Sequence of chain 1.B:
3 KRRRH

The small molecule below binds the protein below.
Small molecule (SMILES): NC1CCC(Nc2nc(Nc3cccc(C(F)(F)F)c3)c3c(=O)[nH]ccc3n2)CC1

Binding-site contacts:
Ligand atom CAG contacts residue GLU121 of chain 1.A at 3.6 Å.
Ligand atom CAG contacts residue ALA65 of chain 1.A at 3.6 Å (hydrophobic).
Ligand atom CAY contacts residue ALA65 of chain 1.A at 3.6 Å (hydrophobic).
Ligand atom FAD contacts residue ASP128 of chain 1.A at 3.0 Å.
Ligand atom CAN contacts residue GLY45 of chain 1.A at 3.8 Å.
Ligand atom C6 contacts residue LEU174 of chain 1.A at 3.9 Å (hydrophobic).
Ligand atom CAK contacts residue VAL126 of chain 1.A at 3.9 Å (hydrophobic).
Ligand atom OAB contacts residue PRO123 of chain 1.A at 3.6 Å.
Ligand atom C5 contacts residue LEU174 of chain 1.A at 3.5 Å (hydrophobic).
Ligand atom OAB contacts residue GLU121 of chain 1.A at 3.9 Å.
Ligand atom CBB contacts residue ARG6 of chain 1.B at 3.9 Å.
Ligand atom CAF contacts residue LEU44 of chain 1.A at 3.9 Å (hydrophobic).
Ligand atom CAH contacts residue LEU44 of chain 1.A at 3.7 Å (hydrophobic).
Ligand atom FAD contacts residue GLN127 of chain 1.A at 3.8 Å.
Ligand atom CAF contacts residue VAL126 of chain 1.A at 3.5 Å (hydrophobic).
Ligand atom CAM contacts residue ASP128 of chain 1.A at 3.7 Å.
Ligand atom OAB contacts residue ARG122 of chain 1.A at 3.4 Å.
Ligand atom NAT contacts residue LEU174 of chain 1.A at 4.0 Å.
Ligand atom CAN contacts residue LEU44 of chain 1.A at 3.9 Å (hydrophobic).
Ligand atom CAU contacts residue LEU44 of chain 1.A at 3.7 Å (hydrophobic).
Ligand atom CAY contacts residue GLU121 of chain 1.A at 3.9 Å.
Ligand atom N3 contacts residue ILE185 of chain 1.A at 3.8 Å.
Ligand atom NAT contacts residue ALA65 of chain 1.A at 3.4 Å.
Ligand atom CAG contacts residue LEU120 of chain 1.A at 4.0 Å (hydrophobic).
Ligand atom NAR contacts residue VAL126 of chain 1.A at 4.0 Å.
Ligand atom CAY contacts residue LEU174 of chain 1.A at 3.5 Å (hydrophobic).
Ligand atom NAT contacts residue GLU121 of chain 1.A at 2.9 Å (salt-bridge).
Ligand atom CAU contacts residue VAL126 of chain 1.A at 3.5 Å (hydrophobic).
Ligand atom N3 contacts residue VAL52 of chain 1.A at 3.9 Å.
Ligand atom NAR contacts residue LEU44 of chain 1.A at 3.7 Å.
Ligand atom CAJ contacts residue ALA65 of chain 1.A at 4.0 Å (hydrophobic).
Ligand atom N1 contacts residue LEU44 of chain 1.A at 3.8 Å.
Ligand atom CAH contacts residue VAL126 of chain 1.A at 3.2 Å (hydrophobic).
Ligand atom CAL contacts residue GLY45 of chain 1.A at 3.9 Å.
Ligand atom CAG contacts residue ILE104 of chain 1.A at 3.9 Å (hydrophobic).
Ligand atom OAB contacts residue LEU174 of chain 1.A at 3.7 Å.
Ligand atom NAA contacts residue ARG6 of chain 1.B at 2.8 Å (salt-bridge).
Ligand atom CAM contacts residue ARG6 of chain 1.B at 3.8 Å.
Ligand atom CAI contacts residue VAL126 of chain 1.A at 3.9 Å (hydrophobic).
Ligand atom C6 contacts residue LEU44 of chain 1.A at 3.7 Å (hydrophobic).

Sequence of chain 1.A:
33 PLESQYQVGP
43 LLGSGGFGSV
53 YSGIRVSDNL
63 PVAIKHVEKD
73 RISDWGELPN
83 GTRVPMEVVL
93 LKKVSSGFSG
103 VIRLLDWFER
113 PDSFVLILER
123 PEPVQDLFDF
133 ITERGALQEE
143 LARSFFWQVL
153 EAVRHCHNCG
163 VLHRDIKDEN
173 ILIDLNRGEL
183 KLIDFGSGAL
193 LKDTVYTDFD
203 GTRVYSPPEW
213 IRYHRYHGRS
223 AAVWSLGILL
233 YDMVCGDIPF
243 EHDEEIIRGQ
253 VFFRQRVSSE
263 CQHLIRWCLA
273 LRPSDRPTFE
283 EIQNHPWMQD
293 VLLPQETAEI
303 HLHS